Binding-site contacts:
Ligand atom O4 contacts residue GLY356 of chain 1.A at 2.9 Å (h-bond).
Ligand atom O5 contacts residue HIS285 of chain 1.A at 3.5 Å.
Ligand atom C3 contacts residue NA1 of chain 1.J at 3.3 Å.
Ligand atom O6 contacts residue LEU170 of chain 1.A at 3.5 Å.
Ligand atom C3 contacts residue ASN234 of chain 1.A at 3.4 Å.
Ligand atom C7 contacts residue SER229 of chain 1.A at 3.2 Å.
Ligand atom O7 contacts residue TYR232 of chain 1.A at 3.4 Å.
Ligand atom O6 contacts residue ASP358 of chain 1.A at 3.4 Å.
Ligand atom C4 contacts residue HIS100 of chain 1.A at 3.3 Å.
Ligand atom O4 contacts residue ASN359 of chain 1.A at 3.0 Å (h-bond).
Ligand atom O3 contacts residue PRO357 of chain 1.A at 2.8 Å (h-bond).
Ligand atom O6 contacts residue THR195 of chain 1.A at 3.5 Å.
Ligand atom O6 contacts residue ASP318 of chain 1.A at 2.8 Å (salt-bridge).
Ligand atom C3 contacts residue PRO357 of chain 1.A at 3.3 Å (hydrophobic).
Ligand atom O5 contacts residue GLN260 of chain 1.A at 3.1 Å (h-bond).
Ligand atom C1 contacts residue ASN359 of chain 1.A at 3.1 Å.
Ligand atom C3 contacts residue ASN203 of chain 1.A at 3.5 Å.
Ligand atom O3 contacts residue ASN203 of chain 1.A at 2.7 Å (h-bond).
Ligand atom O7 contacts residue SER229 of chain 1.A at 3.1 Å (h-bond).
Ligand atom O3 contacts residue GLY356 of chain 1.A at 3.3 Å.
Ligand atom C6 contacts residue ASP318 of chain 1.A at 3.4 Å.
Ligand atom O4 contacts residue GLN130 of chain 1.A at 3.1 Å (h-bond).
Ligand atom O2 contacts residue NA1 of chain 1.J at 2.5 Å (h-bond).
Ligand atom C4 contacts residue PRO357 of chain 1.A at 3.3 Å (hydrophobic).
Ligand atom O3 contacts residue NA1 of chain 1.J at 2.4 Å (h-bond).
Ligand atom O6 contacts residue TYR281 of chain 1.A at 3.1 Å.
Ligand atom C2 contacts residue ASN359 of chain 1.A at 3.4 Å.
Ligand atom C4 contacts residue GLY356 of chain 1.A at 3.3 Å.
Ligand atom O4 contacts residue HIS285 of chain 1.A at 2.6 Å (h-bond).
Ligand atom C4 contacts residue HIS285 of chain 1.A at 3.5 Å.
Ligand atom O7 contacts residue TRP196 of chain 1.A at 3.0 Å (h-bond).
Ligand atom O6 contacts residue TRP196 of chain 1.A at 3.2 Å.
Ligand atom C2 contacts residue NA1 of chain 1.J at 3.3 Å.
Ligand atom O4 contacts residue GLY316 of chain 1.A at 3.3 Å.
Ligand atom O3 contacts residue TRP202 of chain 1.A at 3.4 Å.
Ligand atom O2 contacts residue TYR232 of chain 1.A at 2.9 Å (h-bond).
Ligand atom C1 contacts residue GLN260 of chain 1.A at 3.3 Å.
Ligand atom N2 contacts residue GLU288 of chain 1.A at 2.8 Å (salt-bridge).
Ligand atom O4 contacts residue HIS100 of chain 1.A at 2.7 Å (h-bond).
Ligand atom O4 contacts residue ASN234 of chain 1.A at 2.9 Å (h-bond).

Sequence of chain 1.A:
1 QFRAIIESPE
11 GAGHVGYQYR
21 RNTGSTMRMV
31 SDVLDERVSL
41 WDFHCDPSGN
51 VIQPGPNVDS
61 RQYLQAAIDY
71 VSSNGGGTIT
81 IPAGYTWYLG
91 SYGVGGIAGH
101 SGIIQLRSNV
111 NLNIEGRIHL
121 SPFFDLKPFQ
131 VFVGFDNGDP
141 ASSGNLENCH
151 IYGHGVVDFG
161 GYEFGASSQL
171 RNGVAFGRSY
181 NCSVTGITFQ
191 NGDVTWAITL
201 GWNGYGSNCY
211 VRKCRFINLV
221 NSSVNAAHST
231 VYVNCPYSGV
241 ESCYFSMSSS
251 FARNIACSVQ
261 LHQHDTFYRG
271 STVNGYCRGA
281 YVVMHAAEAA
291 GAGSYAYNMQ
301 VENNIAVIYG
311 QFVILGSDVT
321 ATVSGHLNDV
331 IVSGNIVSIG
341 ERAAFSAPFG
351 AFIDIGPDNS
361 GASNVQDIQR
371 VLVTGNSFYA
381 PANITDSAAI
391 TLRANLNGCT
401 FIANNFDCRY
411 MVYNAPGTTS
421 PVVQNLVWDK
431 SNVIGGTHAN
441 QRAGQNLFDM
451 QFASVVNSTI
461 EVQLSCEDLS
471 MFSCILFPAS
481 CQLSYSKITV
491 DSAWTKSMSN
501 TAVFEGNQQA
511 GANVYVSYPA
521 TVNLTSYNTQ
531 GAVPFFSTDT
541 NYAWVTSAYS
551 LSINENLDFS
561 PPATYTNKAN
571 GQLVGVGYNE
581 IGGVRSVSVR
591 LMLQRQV

A protein and the small-molecule ligand that binds it are described below.
Small molecule (SMILES): CC(=O)N[C@@H]1[C@@H](O[C@H]2O[C@H](CO)[C@H](O[C@H]3O[C@H](CO[C@@H]4O[C@@H](C)[C@H](O)[C@@H](O)[C@H]4O)[C@@H](O)[C@H](O)[C@H]3O)[C@H](O[C@@H]3O[C@H](CO)[C@@H](O)[C@H](O)[C@H]3NC(C)=O)[C@H]2O)[C@H](O)[C@@H](CO[C@H]2O[C@H](CO)[C@@H](O)[C@H](O)[C@H]2O)O[C@@H]1O